A small-molecule ligand and the protein it binds are described below.
Small molecule (SMILES): CC(=O)N[C@@H]1[C@@H](O)[C@H](O)[C@@H](CO)O[C@H]1O

Sequence of chain 15.A:
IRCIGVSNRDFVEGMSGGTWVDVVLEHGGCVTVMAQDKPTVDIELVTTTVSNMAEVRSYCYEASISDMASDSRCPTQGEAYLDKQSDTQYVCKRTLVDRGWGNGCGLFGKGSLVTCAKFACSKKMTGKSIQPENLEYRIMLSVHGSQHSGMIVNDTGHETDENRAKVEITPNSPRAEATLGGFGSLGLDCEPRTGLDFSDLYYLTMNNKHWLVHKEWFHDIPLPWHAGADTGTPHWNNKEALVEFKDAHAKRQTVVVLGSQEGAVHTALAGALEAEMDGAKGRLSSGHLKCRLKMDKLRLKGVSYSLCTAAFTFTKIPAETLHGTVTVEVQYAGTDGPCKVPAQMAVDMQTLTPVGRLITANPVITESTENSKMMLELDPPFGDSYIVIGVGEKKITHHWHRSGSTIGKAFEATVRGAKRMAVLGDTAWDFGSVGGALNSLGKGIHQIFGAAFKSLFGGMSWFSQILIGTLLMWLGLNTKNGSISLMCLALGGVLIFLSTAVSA

Binding-site contacts:
Ligand atom C4 contacts residue THR160 of chain 15.A at 3.6 Å.
Ligand atom C4 contacts residue ASN154 of chain 15.A at 4.3 Å.
Ligand atom O3 contacts residue THR160 of chain 15.A at 4.3 Å.
Ligand atom C2 contacts residue THR160 of chain 15.A at 2.7 Å.
Ligand atom C3 contacts residue ASN154 of chain 15.A at 3.9 Å.
Ligand atom C7 contacts residue THR160 of chain 15.A at 3.4 Å.
Ligand atom C1 contacts residue THR160 of chain 15.A at 3.0 Å.
Ligand atom C8 contacts residue ILE152 of chain 15.A at 4.3 Å (hydrophobic).
Ligand atom C5 contacts residue THR160 of chain 15.A at 3.7 Å.
Ligand atom C8 contacts residue VAL153 of chain 15.A at 4.4 Å (hydrophobic).
Ligand atom O7 contacts residue THR160 of chain 15.A at 2.5 Å.
Ligand atom O6 contacts residue HIS158 of chain 15.A at 3.4 Å (h-bond).
Ligand atom N2 contacts residue ASN154 of chain 15.A at 3.0 Å (h-bond).
Ligand atom C2 contacts residue ASN154 of chain 15.A at 2.5 Å.
Ligand atom O5 contacts residue HIS158 of chain 15.A at 3.8 Å.
Ligand atom C6 contacts residue THR160 of chain 15.A at 3.7 Å.
Ligand atom C6 contacts residue HIS158 of chain 15.A at 4.0 Å.
Ligand atom C1 contacts residue ASN154 of chain 15.A at 1.6 Å.
Ligand atom C7 contacts residue ASN154 of chain 15.A at 3.0 Å.
Ligand atom O5 contacts residue THR160 of chain 15.A at 3.2 Å.
Ligand atom C5 contacts residue ASN154 of chain 15.A at 3.8 Å.
Ligand atom O7 contacts residue ASN154 of chain 15.A at 2.7 Å (h-bond).
Ligand atom O5 contacts residue ASN154 of chain 15.A at 2.4 Å (h-bond).
Ligand atom O7 contacts residue ASP161 of chain 15.A at 3.7 Å.
Ligand atom C3 contacts residue THR160 of chain 15.A at 3.9 Å.
Ligand atom C8 contacts residue ASN154 of chain 15.A at 4.1 Å.
Ligand atom N2 contacts residue THR160 of chain 15.A at 3.5 Å.